Binding-site contacts:
Ligand atom C8 contacts residue GLN84 of chain 1.D at 4.0 Å.
Ligand atom C5 contacts residue ASN86 of chain 1.D at 3.7 Å.
Ligand atom O7 contacts residue ASN86 of chain 1.D at 3.2 Å (h-bond).
Ligand atom C7 contacts residue ASN177 of chain 1.D at 4.4 Å.
Ligand atom O5 contacts residue ASN86 of chain 1.D at 2.4 Å (h-bond).
Ligand atom C8 contacts residue ASN86 of chain 1.D at 4.4 Å.
Ligand atom C7 contacts residue GLN84 of chain 1.D at 4.5 Å.
Ligand atom C2 contacts residue ASN86 of chain 1.D at 2.5 Å.
Ligand atom O7 contacts residue HIS178 of chain 1.D at 4.2 Å.
Ligand atom O5 contacts residue GLN64 of chain 1.D at 3.7 Å.
Ligand atom C4 contacts residue ASN86 of chain 1.D at 4.2 Å.
Ligand atom O7 contacts residue ASN177 of chain 1.D at 3.5 Å (h-bond).
Ligand atom C1 contacts residue GLN64 of chain 1.D at 3.3 Å.
Ligand atom N2 contacts residue GLN84 of chain 1.D at 4.4 Å.
Ligand atom C4 contacts residue GLN64 of chain 1.D at 4.3 Å.
Ligand atom C7 contacts residue ASN86 of chain 1.D at 3.3 Å.
Ligand atom C3 contacts residue GLN64 of chain 1.D at 3.9 Å.
Ligand atom O7 contacts residue ALA176 of chain 1.D at 4.4 Å.
Ligand atom C5 contacts residue GLN64 of chain 1.D at 3.5 Å.
Ligand atom N2 contacts residue GLN64 of chain 1.D at 4.0 Å.
Ligand atom C3 contacts residue ASN86 of chain 1.D at 3.8 Å.
Ligand atom C1 contacts residue ASN86 of chain 1.D at 1.4 Å.
Ligand atom C2 contacts residue GLN64 of chain 1.D at 4.1 Å.
Ligand atom N2 contacts residue ASN86 of chain 1.D at 2.9 Å (h-bond).

Sequence of chain 1.D:
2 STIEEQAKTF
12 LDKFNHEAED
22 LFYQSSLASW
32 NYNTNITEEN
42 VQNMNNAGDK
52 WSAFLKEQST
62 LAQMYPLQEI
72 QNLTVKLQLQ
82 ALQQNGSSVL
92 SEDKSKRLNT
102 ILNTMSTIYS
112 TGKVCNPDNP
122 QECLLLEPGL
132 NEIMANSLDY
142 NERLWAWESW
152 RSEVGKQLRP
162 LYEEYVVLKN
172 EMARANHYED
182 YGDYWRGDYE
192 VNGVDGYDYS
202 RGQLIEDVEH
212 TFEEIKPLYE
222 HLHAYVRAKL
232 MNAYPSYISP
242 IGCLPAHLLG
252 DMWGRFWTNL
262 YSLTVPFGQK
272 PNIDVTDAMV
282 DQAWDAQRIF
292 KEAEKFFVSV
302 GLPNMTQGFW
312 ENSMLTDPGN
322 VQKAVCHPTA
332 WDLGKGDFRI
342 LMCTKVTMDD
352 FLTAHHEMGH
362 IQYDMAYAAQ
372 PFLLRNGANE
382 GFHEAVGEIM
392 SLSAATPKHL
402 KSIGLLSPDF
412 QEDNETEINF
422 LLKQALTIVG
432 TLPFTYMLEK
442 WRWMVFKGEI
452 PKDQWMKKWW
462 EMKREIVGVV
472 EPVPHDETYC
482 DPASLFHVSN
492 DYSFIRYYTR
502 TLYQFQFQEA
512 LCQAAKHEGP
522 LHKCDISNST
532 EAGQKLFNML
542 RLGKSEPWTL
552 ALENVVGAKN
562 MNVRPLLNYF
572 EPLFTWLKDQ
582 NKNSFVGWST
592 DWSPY

The protein below binds the small molecule below.
Small molecule (SMILES): CC(=O)N[C@H]1[C@H](O[C@H]2[C@H](O)[C@@H](NC(C)=O)CO[C@@H]2CO)O[C@H](CO)[C@@H](O)[C@@H]1O